A small-molecule ligand and the protein it binds are described below.
Small molecule (SMILES): CC(=O)N[C@@H]1[C@@H](O)[C@H](O)[C@@H](CO)O[C@H]1O

Sequence of chain 1.C:
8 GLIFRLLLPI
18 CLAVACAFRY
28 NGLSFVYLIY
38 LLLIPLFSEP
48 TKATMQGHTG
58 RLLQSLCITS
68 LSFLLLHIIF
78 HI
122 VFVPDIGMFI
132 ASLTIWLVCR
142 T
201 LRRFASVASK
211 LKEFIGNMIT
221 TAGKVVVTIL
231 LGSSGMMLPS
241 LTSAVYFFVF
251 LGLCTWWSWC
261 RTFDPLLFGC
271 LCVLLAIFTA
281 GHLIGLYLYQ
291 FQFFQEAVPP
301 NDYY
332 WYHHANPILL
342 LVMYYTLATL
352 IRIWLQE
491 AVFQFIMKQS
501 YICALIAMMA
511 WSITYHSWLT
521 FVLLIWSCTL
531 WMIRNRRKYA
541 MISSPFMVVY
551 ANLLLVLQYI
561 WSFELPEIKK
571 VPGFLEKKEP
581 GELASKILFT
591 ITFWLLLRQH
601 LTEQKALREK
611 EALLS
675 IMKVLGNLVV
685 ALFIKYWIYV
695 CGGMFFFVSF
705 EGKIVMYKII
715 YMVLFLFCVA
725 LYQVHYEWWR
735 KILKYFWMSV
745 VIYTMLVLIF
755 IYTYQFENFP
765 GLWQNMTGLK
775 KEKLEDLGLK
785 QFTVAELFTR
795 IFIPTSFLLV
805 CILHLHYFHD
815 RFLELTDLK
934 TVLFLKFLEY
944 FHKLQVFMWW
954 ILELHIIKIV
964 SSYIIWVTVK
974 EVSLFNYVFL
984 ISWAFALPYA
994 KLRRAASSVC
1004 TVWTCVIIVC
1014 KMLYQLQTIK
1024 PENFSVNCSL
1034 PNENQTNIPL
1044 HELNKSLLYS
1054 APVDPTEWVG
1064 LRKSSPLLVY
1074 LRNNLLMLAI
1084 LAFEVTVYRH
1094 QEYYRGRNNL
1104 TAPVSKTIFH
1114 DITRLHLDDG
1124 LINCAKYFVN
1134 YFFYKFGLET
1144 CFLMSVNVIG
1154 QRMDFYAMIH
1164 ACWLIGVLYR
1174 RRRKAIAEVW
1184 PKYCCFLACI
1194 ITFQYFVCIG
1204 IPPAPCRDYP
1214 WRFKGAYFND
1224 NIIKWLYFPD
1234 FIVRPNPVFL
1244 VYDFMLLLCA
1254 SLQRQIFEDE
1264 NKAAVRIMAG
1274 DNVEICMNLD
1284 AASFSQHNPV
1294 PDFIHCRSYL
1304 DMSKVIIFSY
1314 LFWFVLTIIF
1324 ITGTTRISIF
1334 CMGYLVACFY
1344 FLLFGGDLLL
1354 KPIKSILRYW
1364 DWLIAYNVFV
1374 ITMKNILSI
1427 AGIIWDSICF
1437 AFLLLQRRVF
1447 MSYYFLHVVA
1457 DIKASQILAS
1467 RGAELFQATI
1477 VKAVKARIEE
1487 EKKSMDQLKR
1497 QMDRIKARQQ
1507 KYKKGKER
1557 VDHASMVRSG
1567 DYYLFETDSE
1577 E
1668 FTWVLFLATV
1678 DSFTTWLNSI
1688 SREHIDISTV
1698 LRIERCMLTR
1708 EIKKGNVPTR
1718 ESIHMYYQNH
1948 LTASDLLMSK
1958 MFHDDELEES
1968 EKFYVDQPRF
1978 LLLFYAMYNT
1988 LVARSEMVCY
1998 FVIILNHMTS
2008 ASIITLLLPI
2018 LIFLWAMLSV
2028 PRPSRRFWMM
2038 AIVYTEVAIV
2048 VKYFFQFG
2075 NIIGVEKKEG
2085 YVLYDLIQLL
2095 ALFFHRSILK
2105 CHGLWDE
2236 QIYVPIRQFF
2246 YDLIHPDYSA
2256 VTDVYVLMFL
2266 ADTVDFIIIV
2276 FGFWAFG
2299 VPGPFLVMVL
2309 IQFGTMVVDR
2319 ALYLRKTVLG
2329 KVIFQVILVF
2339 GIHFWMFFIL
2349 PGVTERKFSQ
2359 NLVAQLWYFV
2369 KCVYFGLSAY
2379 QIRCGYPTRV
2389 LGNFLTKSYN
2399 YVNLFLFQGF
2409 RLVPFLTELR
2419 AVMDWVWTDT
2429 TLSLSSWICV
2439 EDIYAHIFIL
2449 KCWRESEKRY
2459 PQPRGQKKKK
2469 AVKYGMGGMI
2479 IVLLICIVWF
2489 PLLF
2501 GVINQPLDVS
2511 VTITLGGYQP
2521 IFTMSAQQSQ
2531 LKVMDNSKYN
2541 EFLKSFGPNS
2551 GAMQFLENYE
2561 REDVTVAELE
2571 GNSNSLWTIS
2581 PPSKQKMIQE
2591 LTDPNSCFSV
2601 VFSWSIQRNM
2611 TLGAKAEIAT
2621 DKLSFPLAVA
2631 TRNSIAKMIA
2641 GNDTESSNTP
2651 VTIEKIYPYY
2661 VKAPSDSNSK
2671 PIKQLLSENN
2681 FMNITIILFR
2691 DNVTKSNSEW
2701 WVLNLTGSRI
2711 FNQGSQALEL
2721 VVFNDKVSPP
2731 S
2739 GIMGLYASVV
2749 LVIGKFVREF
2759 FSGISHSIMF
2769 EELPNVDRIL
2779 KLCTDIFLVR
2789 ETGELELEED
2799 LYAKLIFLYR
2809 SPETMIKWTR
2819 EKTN

Binding-site contacts:
Ligand atom C2 contacts residue ASN1030 of chain 1.C at 2.4 Å.
Ligand atom C7 contacts residue ASN1030 of chain 1.C at 3.2 Å.
Ligand atom C8 contacts residue SER1028 of chain 1.C at 4.4 Å.
Ligand atom C5 contacts residue ASN1030 of chain 1.C at 3.7 Å.
Ligand atom O5 contacts residue ASN1030 of chain 1.C at 2.5 Å (h-bond).
Ligand atom C3 contacts residue ASN1030 of chain 1.C at 3.8 Å.
Ligand atom C1 contacts residue ASN1030 of chain 1.C at 1.4 Å.
Ligand atom O7 contacts residue SER1028 of chain 1.C at 4.2 Å.
Ligand atom C8 contacts residue ASN1030 of chain 1.C at 3.5 Å.
Ligand atom O7 contacts residue ASN1030 of chain 1.C at 3.9 Å.
Ligand atom N2 contacts residue ASN1030 of chain 1.C at 2.8 Å (h-bond).
Ligand atom C4 contacts residue ASN1030 of chain 1.C at 4.3 Å.